This protein binds this small molecule.
Small molecule (SMILES): CN1CCC[C@H]1CCn1cc(C2=C(c3c[nH]c4ccccc34)C(=O)NC2=O)c2ccccc21

Sequence of chain 1.A:
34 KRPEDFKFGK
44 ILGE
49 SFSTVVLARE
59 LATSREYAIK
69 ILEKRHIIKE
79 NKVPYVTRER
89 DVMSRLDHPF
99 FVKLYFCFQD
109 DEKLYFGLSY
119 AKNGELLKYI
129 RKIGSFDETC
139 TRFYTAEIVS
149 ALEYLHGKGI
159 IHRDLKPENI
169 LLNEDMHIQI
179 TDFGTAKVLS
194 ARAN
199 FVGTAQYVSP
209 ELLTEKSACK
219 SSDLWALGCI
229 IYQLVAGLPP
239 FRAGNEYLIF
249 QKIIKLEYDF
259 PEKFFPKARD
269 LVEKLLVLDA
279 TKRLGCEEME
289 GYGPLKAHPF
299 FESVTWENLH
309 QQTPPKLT

Binding-site contacts:
Ligand atom O33 contacts residue LEU116 of chain 1.A at 3.5 Å.
Ligand atom C3 contacts residue TYR83 of chain 1.A at 3.8 Å (hydrophobic).
Ligand atom C12 contacts residue LEU45 of chain 1.A at 3.2 Å (hydrophobic).
Ligand atom N19 contacts residue ALA66 of chain 1.A at 3.5 Å.
Ligand atom O32 contacts residue ALA66 of chain 1.A at 3.4 Å.
Ligand atom C22 contacts residue THR179 of chain 1.A at 3.8 Å.
Ligand atom C3 contacts residue LYS68 of chain 1.A at 3.6 Å.
Ligand atom C1 contacts residue LEU116 of chain 1.A at 3.6 Å (hydrophobic).
Ligand atom O32 contacts residue TYR118 of chain 1.A at 3.4 Å.
Ligand atom C2 contacts residue THR179 of chain 1.A at 3.5 Å.
Ligand atom C13 contacts residue GLY46 of chain 1.A at 3.9 Å.
Ligand atom O33 contacts residue VAL100 of chain 1.A at 3.6 Å.
Ligand atom C23 contacts residue THR179 of chain 1.A at 3.5 Å.
Ligand atom C12 contacts residue GLY46 of chain 1.A at 3.4 Å.
Ligand atom C18 contacts residue LEU169 of chain 1.A at 3.7 Å (hydrophobic).
Ligand atom O32 contacts residue ALA119 of chain 1.A at 3.0 Å (h-bond).
Ligand atom N19 contacts residue LEU169 of chain 1.A at 3.6 Å.
Ligand atom C25 contacts residue GLU123 of chain 1.A at 3.5 Å.
Ligand atom C27 contacts residue GLU166 of chain 1.A at 3.2 Å.
Ligand atom O32 contacts residue SER117 of chain 1.A at 3.7 Å.
Ligand atom C2 contacts residue GLU87 of chain 1.A at 3.5 Å.
Ligand atom C18 contacts residue ALA66 of chain 1.A at 3.5 Å (hydrophobic).
Ligand atom C21 contacts residue LEU169 of chain 1.A at 3.4 Å (hydrophobic).
Ligand atom C17 contacts residue LEU169 of chain 1.A at 3.6 Å (hydrophobic).
Ligand atom C18 contacts residue SER117 of chain 1.A at 3.7 Å.
Ligand atom C27 contacts residue GLU123 of chain 1.A at 3.1 Å.
Ligand atom C3 contacts residue GLU87 of chain 1.A at 3.8 Å.
Ligand atom C20 contacts residue LEU169 of chain 1.A at 3.4 Å (hydrophobic).
Ligand atom C24 contacts residue GLU166 of chain 1.A at 3.8 Å.
Ligand atom C28 contacts residue GLU123 of chain 1.A at 3.1 Å.
Ligand atom C26 contacts residue GLU166 of chain 1.A at 3.7 Å.
Ligand atom O33 contacts residue THR179 of chain 1.A at 2.8 Å (h-bond).
Ligand atom C5 contacts residue THR179 of chain 1.A at 3.6 Å.
Ligand atom C10 contacts residue LEU45 of chain 1.A at 3.7 Å (hydrophobic).
Ligand atom C1 contacts residue THR179 of chain 1.A at 3.1 Å.
Ligand atom N6 contacts residue THR179 of chain 1.A at 3.8 Å.
Ligand atom C3 contacts residue ASP180 of chain 1.A at 3.7 Å.
Ligand atom C11 contacts residue LEU45 of chain 1.A at 3.1 Å (hydrophobic).
Ligand atom N19 contacts residue SER117 of chain 1.A at 2.8 Å (h-bond).
Ligand atom C4 contacts residue ASP180 of chain 1.A at 3.8 Å.